Binding-site contacts:
Ligand atom C7 contacts residue ASN578 of chain 1.E at 3.9 Å.
Ligand atom C2 contacts residue ARG563 of chain 1.E at 3.4 Å.
Ligand atom C1 contacts residue ASN578 of chain 1.E at 1.5 Å.
Ligand atom C8 contacts residue ARG563 of chain 1.E at 3.4 Å.
Ligand atom C7 contacts residue ARG563 of chain 1.E at 3.5 Å.
Ligand atom C4 contacts residue ASN578 of chain 1.E at 4.2 Å.
Ligand atom C1 contacts residue ARG563 of chain 1.E at 3.4 Å.
Ligand atom C6 contacts residue ASN578 of chain 1.E at 4.5 Å.
Ligand atom C8 contacts residue ASN578 of chain 1.E at 4.3 Å.
Ligand atom C8 contacts residue LYS576 of chain 1.E at 4.3 Å.
Ligand atom C5 contacts residue ASN578 of chain 1.E at 3.5 Å.
Ligand atom N2 contacts residue ASN578 of chain 1.E at 3.3 Å.
Ligand atom C3 contacts residue ASN578 of chain 1.E at 3.9 Å.
Ligand atom N2 contacts residue ARG563 of chain 1.E at 2.6 Å (salt-bridge).
Ligand atom C3 contacts residue ARG563 of chain 1.E at 3.9 Å.
Ligand atom C8 contacts residue ASP743 of chain 1.E at 4.4 Å.
Ligand atom C2 contacts residue ASN578 of chain 1.E at 2.7 Å.
Ligand atom O5 contacts residue ASN578 of chain 1.E at 2.2 Å (h-bond).

Sequence of chain 1.E:
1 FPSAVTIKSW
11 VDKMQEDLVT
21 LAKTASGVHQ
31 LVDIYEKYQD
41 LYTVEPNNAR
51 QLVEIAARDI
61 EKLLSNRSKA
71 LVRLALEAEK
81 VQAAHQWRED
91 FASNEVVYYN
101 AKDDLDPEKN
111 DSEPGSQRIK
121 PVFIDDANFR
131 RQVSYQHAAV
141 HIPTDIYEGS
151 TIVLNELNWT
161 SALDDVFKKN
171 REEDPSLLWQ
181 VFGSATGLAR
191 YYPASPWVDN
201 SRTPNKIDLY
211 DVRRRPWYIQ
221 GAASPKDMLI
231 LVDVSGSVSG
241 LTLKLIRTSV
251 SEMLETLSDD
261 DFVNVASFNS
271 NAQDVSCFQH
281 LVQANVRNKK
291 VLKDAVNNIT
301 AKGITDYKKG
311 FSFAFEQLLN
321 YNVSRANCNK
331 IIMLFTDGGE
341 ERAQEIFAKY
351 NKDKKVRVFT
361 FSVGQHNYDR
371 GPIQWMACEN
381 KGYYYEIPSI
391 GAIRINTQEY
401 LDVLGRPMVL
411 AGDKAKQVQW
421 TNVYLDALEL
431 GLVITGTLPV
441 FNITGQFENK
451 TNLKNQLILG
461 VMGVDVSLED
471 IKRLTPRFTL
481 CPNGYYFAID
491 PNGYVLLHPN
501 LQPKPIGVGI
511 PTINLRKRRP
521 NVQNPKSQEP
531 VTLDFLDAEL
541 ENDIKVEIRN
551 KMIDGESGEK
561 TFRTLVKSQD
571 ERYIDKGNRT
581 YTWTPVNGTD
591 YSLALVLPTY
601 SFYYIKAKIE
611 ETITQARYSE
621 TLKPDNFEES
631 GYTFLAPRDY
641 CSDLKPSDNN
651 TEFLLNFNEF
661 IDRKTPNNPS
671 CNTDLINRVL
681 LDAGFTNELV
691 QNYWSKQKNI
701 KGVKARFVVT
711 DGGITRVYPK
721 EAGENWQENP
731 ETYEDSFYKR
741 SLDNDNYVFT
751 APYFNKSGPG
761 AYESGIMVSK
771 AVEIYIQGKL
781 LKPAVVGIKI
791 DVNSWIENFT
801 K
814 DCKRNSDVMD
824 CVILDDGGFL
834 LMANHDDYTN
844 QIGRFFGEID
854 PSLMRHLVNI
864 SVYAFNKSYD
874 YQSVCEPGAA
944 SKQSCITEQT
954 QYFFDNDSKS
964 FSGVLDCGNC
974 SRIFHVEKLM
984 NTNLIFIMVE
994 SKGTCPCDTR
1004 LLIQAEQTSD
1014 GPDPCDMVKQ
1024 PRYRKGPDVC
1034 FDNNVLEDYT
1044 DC

A protein and the small-molecule ligand that binds it are described below.
Small molecule (SMILES): CC(=O)N[C@@H]1[C@@H](O)[C@H](O)[C@@H](CO)O[C@H]1O